The small molecule below binds the protein below.
Small molecule (SMILES): O=C(c1ccc(O)cc1O)N1Cc2ccccc2C1

Sequence of chain 1.A:
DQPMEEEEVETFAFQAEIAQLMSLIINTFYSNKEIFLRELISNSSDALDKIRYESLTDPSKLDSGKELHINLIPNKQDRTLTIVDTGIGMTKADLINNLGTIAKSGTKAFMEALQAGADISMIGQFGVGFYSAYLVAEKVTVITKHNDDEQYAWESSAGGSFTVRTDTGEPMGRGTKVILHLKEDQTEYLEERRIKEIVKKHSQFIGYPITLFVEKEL

Binding-site contacts:
Ligand atom C13 contacts residue ASP86 of chain 1.A at 3.5 Å.
Ligand atom C12 contacts residue ASP47 of chain 1.A at 3.8 Å.
Ligand atom C18 contacts residue ASN44 of chain 1.A at 3.4 Å.
Ligand atom N1 contacts residue ALA48 of chain 1.A at 3.5 Å.
Ligand atom C4 contacts residue ASN44 of chain 1.A at 3.9 Å.
Ligand atom C15 contacts residue ASN44 of chain 1.A at 3.7 Å.
Ligand atom C3 contacts residue ALA48 of chain 1.A at 3.6 Å (hydrophobic).
Ligand atom O19 contacts residue VAL179 of chain 1.A at 3.8 Å.
Ligand atom C5 contacts residue THR177 of chain 1.A at 3.9 Å.
Ligand atom O6 contacts residue MET91 of chain 1.A at 3.2 Å.
Ligand atom O14 contacts residue ALA48 of chain 1.A at 3.4 Å.
Ligand atom O14 contacts residue ASN44 of chain 1.A at 4.1 Å.
Ligand atom O14 contacts residue ASP86 of chain 1.A at 2.7 Å (salt-bridge).
Ligand atom C9 contacts residue THR177 of chain 1.A at 3.6 Å.
Ligand atom C5 contacts residue MET91 of chain 1.A at 3.9 Å (hydrophobic).
Ligand atom C2 contacts residue ALA48 of chain 1.A at 4.0 Å (hydrophobic).
Ligand atom O19 contacts residue LEU41 of chain 1.A at 3.8 Å.
Ligand atom C8 contacts residue ALA48 of chain 1.A at 4.0 Å (hydrophobic).
Ligand atom C13 contacts residue ASN44 of chain 1.A at 3.8 Å.
Ligand atom C7 contacts residue ALA48 of chain 1.A at 3.9 Å (hydrophobic).
Ligand atom C11 contacts residue ILE89 of chain 1.A at 3.7 Å (hydrophobic).
Ligand atom C10 contacts residue LEU100 of chain 1.A at 3.6 Å (hydrophobic).
Ligand atom O14 contacts residue THR177 of chain 1.A at 3.4 Å.
Ligand atom C2 contacts residue MET91 of chain 1.A at 3.7 Å (hydrophobic).
Ligand atom O19 contacts residue ASN44 of chain 1.A at 3.4 Å.
Ligand atom C3 contacts residue GLY90 of chain 1.A at 3.8 Å.
Ligand atom O6 contacts residue GLY90 of chain 1.A at 3.8 Å.
Ligand atom C3 contacts residue ILE89 of chain 1.A at 3.6 Å (hydrophobic).
Ligand atom C9 contacts residue ASP86 of chain 1.A at 3.6 Å.
Ligand atom C13 contacts residue THR177 of chain 1.A at 3.9 Å.
Ligand atom C17 contacts residue ASP47 of chain 1.A at 4.0 Å.
Ligand atom C13 contacts residue SER45 of chain 1.A at 3.8 Å.
Ligand atom C3 contacts residue MET91 of chain 1.A at 4.1 Å (hydrophobic).
Ligand atom C7 contacts residue ILE89 of chain 1.A at 3.9 Å (hydrophobic).
Ligand atom C10 contacts residue MET91 of chain 1.A at 3.7 Å (hydrophobic).
Ligand atom C11 contacts residue LYS51 of chain 1.A at 4.0 Å.
Ligand atom O6 contacts residue THR177 of chain 1.A at 2.7 Å (h-bond).
Ligand atom O14 contacts residue SER45 of chain 1.A at 3.9 Å.
Ligand atom C4 contacts residue ALA48 of chain 1.A at 3.8 Å (hydrophobic).
Ligand atom C2 contacts residue THR177 of chain 1.A at 3.5 Å.